Binding-site contacts:
Ligand atom C4 contacts residue THR54 of chain 1.A at 4.3 Å.
Ligand atom O1 contacts residue SER16 of chain 1.B at 2.3 Å.
Ligand atom C5 contacts residue SER16 of chain 1.B at 4.2 Å.
Ligand atom O4 contacts residue GLY55 of chain 1.A at 4.0 Å.
Ligand atom O2 contacts residue THR54 of chain 1.A at 3.8 Å.
Ligand atom O5 contacts residue SER56 of chain 1.A at 4.2 Å.
Ligand atom O1 contacts residue ARG15 of chain 1.B at 4.2 Å.
Ligand atom C4 contacts residue GLY55 of chain 1.A at 4.4 Å.
Ligand atom O2 contacts residue ARG14 of chain 1.B at 3.2 Å (salt-bridge).
Ligand atom C1 contacts residue SER16 of chain 1.B at 3.0 Å.
Ligand atom O3 contacts residue THR54 of chain 1.A at 4.5 Å.
Ligand atom C5 contacts residue GLY55 of chain 1.A at 3.7 Å.
Ligand atom O4 contacts residue THR54 of chain 1.A at 3.0 Å (h-bond).
Ligand atom O5 contacts residue SER16 of chain 1.B at 3.5 Å.
Ligand atom C2 contacts residue SER16 of chain 1.B at 4.3 Å.
Ligand atom C1 contacts residue ARG15 of chain 1.B at 4.2 Å.
Ligand atom O5 contacts residue GLY55 of chain 1.A at 3.8 Å.

This small molecule binds to this protein.
Small molecule (SMILES): O[C@@H]1[C@H](O)[C@H](O)CO[C@H]1O

Sequence of chain 1.B:
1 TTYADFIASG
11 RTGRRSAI

Sequence of chain 1.A:
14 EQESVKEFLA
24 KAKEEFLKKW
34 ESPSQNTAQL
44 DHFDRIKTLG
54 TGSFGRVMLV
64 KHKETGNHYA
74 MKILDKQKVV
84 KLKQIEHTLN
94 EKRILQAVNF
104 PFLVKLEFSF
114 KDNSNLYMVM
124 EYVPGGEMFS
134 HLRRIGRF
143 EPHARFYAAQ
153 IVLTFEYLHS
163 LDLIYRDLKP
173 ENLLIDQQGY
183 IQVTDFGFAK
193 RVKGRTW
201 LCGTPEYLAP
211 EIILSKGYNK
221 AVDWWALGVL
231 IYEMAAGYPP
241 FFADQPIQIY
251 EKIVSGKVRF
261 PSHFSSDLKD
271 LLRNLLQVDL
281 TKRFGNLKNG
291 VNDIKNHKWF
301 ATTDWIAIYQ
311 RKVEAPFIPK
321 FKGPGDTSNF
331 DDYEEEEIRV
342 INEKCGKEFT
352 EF